Binding-site contacts:
Ligand atom CD2 contacts residue GLU345 of chain 6.A at 3.3 Å.
Ligand atom CD2 contacts residue TYR74 of chain 1.A at 3.7 Å (hydrophobic).
Ligand atom CD1 contacts residue ASP70 of chain 1.A at 2.8 Å.
Ligand atom CB contacts residue TYR96 of chain 1.B at 3.9 Å (hydrophobic).
Ligand atom CB contacts residue PHE347 of chain 6.A at 3.5 Å (hydrophobic).
Ligand atom NE2 contacts residue LEU26 of chain 1.A at 3.4 Å.
Ligand atom CG1 contacts residue TYR73 of chain 1.A at 3.6 Å (hydrophobic).
Ligand atom N contacts residue PHE347 of chain 6.A at 3.5 Å.
Ligand atom NH2 contacts residue ASP100 of chain 1.A at 3.8 Å.
Ligand atom CG2 contacts residue TYR73 of chain 1.A at 3.5 Å (hydrophobic).
Ligand atom N contacts residue TYR96 of chain 1.B at 3.1 Å (h-bond).
Ligand atom CB contacts residue TYR96 of chain 1.B at 3.8 Å (hydrophobic).
Ligand atom OE1 contacts residue TYR23 of chain 1.A at 3.4 Å.
Ligand atom NE2 contacts residue TYR23 of chain 1.A at 2.9 Å (h-bond).
Ligand atom NH1 contacts residue GLY363 of chain 6.A at 3.2 Å (h-bond).
Ligand atom CD contacts residue ASP94 of chain 1.B at 3.0 Å.
Ligand atom O contacts residue SER346 of chain 6.A at 3.7 Å.
Ligand atom NH1 contacts residue SER364 of chain 6.A at 3.7 Å.
Ligand atom CG contacts residue ASP70 of chain 1.A at 3.9 Å.
Ligand atom OE1 contacts residue ASP361 of chain 6.A at 3.2 Å (salt-bridge).
Ligand atom CD contacts residue ASP361 of chain 6.A at 3.7 Å.
Ligand atom O contacts residue TYR96 of chain 1.B at 3.7 Å.
Ligand atom CB contacts residue LEU26 of chain 1.A at 3.8 Å (hydrophobic).
Ligand atom O contacts residue SER346 of chain 6.A at 3.8 Å.
Ligand atom CG contacts residue ALA97 of chain 1.B at 3.6 Å (hydrophobic).
Ligand atom CG contacts residue PHE347 of chain 6.A at 3.6 Å (hydrophobic).
Ligand atom NH2 contacts residue TYR74 of chain 1.A at 3.6 Å (h-bond).
Ligand atom CD1 contacts residue SER346 of chain 6.A at 3.1 Å.
Ligand atom OE2 contacts residue PHE347 of chain 6.A at 3.6 Å.
Ligand atom CG contacts residue TYR96 of chain 1.B at 3.3 Å (hydrophobic).
Ligand atom N contacts residue ALA97 of chain 1.B at 3.8 Å.
Ligand atom O contacts residue PHE347 of chain 6.A at 3.3 Å (h-bond).
Ligand atom CB contacts residue ALA97 of chain 1.B at 3.6 Å (hydrophobic).
Ligand atom CD1 contacts residue TYR73 of chain 1.A at 3.7 Å (hydrophobic).
Ligand atom CD2 contacts residue ASP70 of chain 1.A at 3.4 Å.
Ligand atom CA contacts residue LEU26 of chain 1.A at 3.8 Å (hydrophobic).
Ligand atom CD1 contacts residue TYR96 of chain 1.B at 3.2 Å (hydrophobic).
Ligand atom N contacts residue ASP94 of chain 1.B at 3.8 Å.
Ligand atom CG contacts residue GLN150 of chain 6.A at 3.3 Å.
Ligand atom CD2 contacts residue TYR73 of chain 1.A at 3.7 Å (hydrophobic).

A protein and the small-molecule ligand that binds it are described below.
Small molecule (SMILES): CC[C@H](C)[C@H](NC(=O)[C@H](CC(C)C)NC(=O)[C@H](CC(=O)O)NC(=O)[C@H](CC(C)C)NC(=O)[C@H](CCCN=C(N)N)NC(=O)[C@@H]1CCCN1)C(=O)N[C@@H](CCC(=O)O)C(=O)N[C@@H](CCC(N)=O)C(=O)N[C@@H](C)C=O

Sequence of chain 1.B:
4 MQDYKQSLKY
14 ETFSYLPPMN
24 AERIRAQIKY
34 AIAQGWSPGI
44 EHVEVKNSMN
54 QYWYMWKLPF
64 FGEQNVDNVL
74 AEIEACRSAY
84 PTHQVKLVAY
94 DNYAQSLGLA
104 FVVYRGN

Sequence of chain 6.A:
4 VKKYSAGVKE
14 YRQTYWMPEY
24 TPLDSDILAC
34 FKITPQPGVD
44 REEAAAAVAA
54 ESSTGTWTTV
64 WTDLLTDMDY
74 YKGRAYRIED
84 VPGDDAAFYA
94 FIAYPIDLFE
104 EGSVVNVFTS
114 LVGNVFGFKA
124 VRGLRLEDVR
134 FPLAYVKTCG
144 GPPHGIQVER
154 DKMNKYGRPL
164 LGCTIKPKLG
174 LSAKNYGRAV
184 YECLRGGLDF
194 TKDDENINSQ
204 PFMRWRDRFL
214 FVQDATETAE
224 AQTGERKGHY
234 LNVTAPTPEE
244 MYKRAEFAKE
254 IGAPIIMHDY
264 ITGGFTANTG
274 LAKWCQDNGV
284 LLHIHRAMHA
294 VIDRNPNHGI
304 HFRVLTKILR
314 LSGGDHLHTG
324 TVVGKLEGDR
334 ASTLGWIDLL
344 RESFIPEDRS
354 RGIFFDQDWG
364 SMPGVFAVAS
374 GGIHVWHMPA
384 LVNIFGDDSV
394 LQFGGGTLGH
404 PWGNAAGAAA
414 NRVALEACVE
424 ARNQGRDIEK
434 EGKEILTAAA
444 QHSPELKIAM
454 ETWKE

Sequence of chain 1.A:
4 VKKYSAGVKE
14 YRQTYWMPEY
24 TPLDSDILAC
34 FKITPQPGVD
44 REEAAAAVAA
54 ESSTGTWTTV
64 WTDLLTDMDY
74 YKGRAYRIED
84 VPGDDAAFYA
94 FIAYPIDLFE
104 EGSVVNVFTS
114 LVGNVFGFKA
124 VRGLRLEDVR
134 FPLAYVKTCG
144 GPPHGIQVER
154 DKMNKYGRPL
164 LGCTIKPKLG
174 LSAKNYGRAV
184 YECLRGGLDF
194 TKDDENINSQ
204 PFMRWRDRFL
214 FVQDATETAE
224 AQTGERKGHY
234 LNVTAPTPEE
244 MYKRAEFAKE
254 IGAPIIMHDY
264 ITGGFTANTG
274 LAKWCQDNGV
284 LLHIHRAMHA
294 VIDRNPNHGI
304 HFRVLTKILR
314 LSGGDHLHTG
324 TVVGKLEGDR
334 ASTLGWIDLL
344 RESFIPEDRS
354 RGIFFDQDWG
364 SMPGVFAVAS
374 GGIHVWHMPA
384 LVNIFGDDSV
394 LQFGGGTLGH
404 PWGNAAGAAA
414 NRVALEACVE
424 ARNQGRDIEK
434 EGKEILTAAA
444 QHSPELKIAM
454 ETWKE